Binding-site contacts:
Ligand atom C5 contacts residue ASN284 of chain 2.B at 3.4 Å.
Ligand atom C3 contacts residue ASN284 of chain 2.B at 3.9 Å.
Ligand atom N2 contacts residue ARG84 of chain 2.B at 4.5 Å.
Ligand atom C3 contacts residue PRO83 of chain 2.B at 3.8 Å (hydrophobic).
Ligand atom N2 contacts residue PRO83 of chain 2.B at 2.9 Å (h-bond).
Ligand atom C6 contacts residue ASN284 of chain 2.B at 3.3 Å.
Ligand atom N2 contacts residue ASN284 of chain 2.B at 3.3 Å (h-bond).
Ligand atom O3 contacts residue PRO83 of chain 2.B at 4.4 Å.
Ligand atom O7 contacts residue LEU85 of chain 2.B at 4.1 Å.
Ligand atom C1 contacts residue PRO83 of chain 2.B at 4.1 Å (hydrophobic).
Ligand atom C2 contacts residue ASN284 of chain 2.B at 2.7 Å.
Ligand atom O5 contacts residue PRO83 of chain 2.B at 4.2 Å.
Ligand atom O7 contacts residue ARG84 of chain 2.B at 4.2 Å.
Ligand atom C1 contacts residue ASN284 of chain 2.B at 1.4 Å.
Ligand atom C2 contacts residue PRO83 of chain 2.B at 3.8 Å (hydrophobic).
Ligand atom C5 contacts residue TYR82 of chain 2.B at 4.2 Å (hydrophobic).
Ligand atom C7 contacts residue ASN284 of chain 2.B at 4.2 Å.
Ligand atom O5 contacts residue TYR82 of chain 2.B at 3.5 Å.
Ligand atom C4 contacts residue ASN284 of chain 2.B at 4.1 Å.
Ligand atom O7 contacts residue PRO83 of chain 2.B at 3.8 Å.
Ligand atom O5 contacts residue ASN284 of chain 2.B at 2.4 Å (h-bond).
Ligand atom C7 contacts residue PRO83 of chain 2.B at 3.8 Å (hydrophobic).
Ligand atom C8 contacts residue TRP80 of chain 2.B at 4.3 Å (hydrophobic).
Ligand atom C8 contacts residue TYR82 of chain 2.B at 3.7 Å (hydrophobic).

A small-molecule ligand and the protein it binds are described below.
Small molecule (SMILES): CC(=O)N[C@H]1[C@H](O[C@H]2[C@H](O)[C@@H](NC(C)=O)CO[C@@H]2CO)O[C@H](CO)[C@@H](O[C@@H]2O[C@H](CO)[C@@H](O)[C@H](O)[C@@H]2O)[C@@H]1O

Sequence of chain 2.B:
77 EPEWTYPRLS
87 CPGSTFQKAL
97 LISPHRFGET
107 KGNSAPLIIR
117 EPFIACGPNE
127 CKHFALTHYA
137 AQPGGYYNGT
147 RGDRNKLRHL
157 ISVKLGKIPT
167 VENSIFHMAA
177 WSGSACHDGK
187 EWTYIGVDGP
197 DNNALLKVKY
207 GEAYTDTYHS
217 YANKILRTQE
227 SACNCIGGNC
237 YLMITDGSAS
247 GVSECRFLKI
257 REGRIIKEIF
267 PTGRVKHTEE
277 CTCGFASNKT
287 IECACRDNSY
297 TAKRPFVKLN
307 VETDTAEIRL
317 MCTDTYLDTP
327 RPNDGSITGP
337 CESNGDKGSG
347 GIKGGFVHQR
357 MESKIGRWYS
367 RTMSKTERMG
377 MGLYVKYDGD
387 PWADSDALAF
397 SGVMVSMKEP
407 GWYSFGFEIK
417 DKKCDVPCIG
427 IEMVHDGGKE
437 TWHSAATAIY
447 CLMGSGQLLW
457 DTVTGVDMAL